Sequence of chain 2.B:
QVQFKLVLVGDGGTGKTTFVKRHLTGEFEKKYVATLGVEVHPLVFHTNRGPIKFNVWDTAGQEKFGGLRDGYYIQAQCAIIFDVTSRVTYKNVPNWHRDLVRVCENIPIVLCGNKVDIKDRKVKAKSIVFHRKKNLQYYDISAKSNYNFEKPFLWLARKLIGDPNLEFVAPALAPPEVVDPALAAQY

This small molecule binds to this protein.
Small molecule (SMILES): Nc1nc2c(ncn2[C@@H]2O[C@H](CO[P](=O)(O)O[P](=O)(O)NP(=O)(O)O)[C@@H](O)[C@H]2O)c(=O)[nH]1

Binding-site contacts:
Ligand atom N3B contacts residue GLY20 of chain 2.B at 3.1 Å (h-bond).
Ligand atom O3G contacts residue LYS23 of chain 2.B at 2.7 Å (salt-bridge).
Ligand atom O1B contacts residue LYS23 of chain 2.B at 2.8 Å (salt-bridge).
Ligand atom C6 contacts residue LYS123 of chain 2.B at 3.3 Å.
Ligand atom O3G contacts residue GLY68 of chain 2.B at 3.0 Å (h-bond).
Ligand atom PB contacts residue GLY20 of chain 2.B at 3.4 Å.
Ligand atom O6 contacts residue ALA151 of chain 2.B at 3.2 Å (h-bond).
Ligand atom O1A contacts residue GLY22 of chain 2.B at 3.0 Å (h-bond).
Ligand atom N7 contacts residue ASN122 of chain 2.B at 3.2 Å (h-bond).
Ligand atom C5' contacts residue GLY20 of chain 2.B at 3.0 Å.
Ligand atom O1B contacts residue GLY20 of chain 2.B at 2.8 Å (h-bond).
Ligand atom O1A contacts residue THR25 of chain 2.B at 2.9 Å (h-bond).
Ligand atom O1B contacts residue GLY22 of chain 2.B at 3.1 Å (h-bond).
Ligand atom O2' contacts residue GLU36 of chain 2.B at 2.9 Å (salt-bridge).
Ligand atom O2B contacts residue MG1 of chain 2.C at 2.8 Å.
Ligand atom N2 contacts residue ASP125 of chain 2.B at 3.2 Å (salt-bridge).
Ligand atom O1G contacts residue THR42 of chain 2.B at 3.0 Å (h-bond).
Ligand atom O2G contacts residue MG1 of chain 2.C at 2.7 Å.
Ligand atom N1 contacts residue LYS152 of chain 2.B at 3.1 Å.
Ligand atom O2A contacts residue LYS38 of chain 2.B at 3.3 Å (salt-bridge).
Ligand atom C8 contacts residue THR25 of chain 2.B at 3.3 Å.
Ligand atom PG contacts residue MG1 of chain 2.C at 2.9 Å.
Ligand atom N1 contacts residue ASP125 of chain 2.B at 2.7 Å (salt-bridge).
Ligand atom O3G contacts residue GLY20 of chain 2.B at 2.9 Å (h-bond).
Ligand atom O4' contacts residue LYS123 of chain 2.B at 3.4 Å (salt-bridge).
Ligand atom O3' contacts residue LYS38 of chain 2.B at 2.9 Å (salt-bridge).
Ligand atom O6 contacts residue LYS152 of chain 2.B at 3.2 Å (salt-bridge).
Ligand atom N3B contacts residue MG1 of chain 2.C at 2.6 Å.
Ligand atom O5' contacts residue GLY20 of chain 2.B at 3.0 Å (h-bond).
Ligand atom O2' contacts residue LYS37 of chain 2.B at 3.2 Å.
Ligand atom O2' contacts residue PHE35 of chain 2.B at 3.1 Å.
Ligand atom O2B contacts residue THR24 of chain 2.B at 2.6 Å (h-bond).
Ligand atom O3G contacts residue GLY19 of chain 2.B at 2.9 Å.
Ligand atom O2G contacts residue THR42 of chain 2.B at 3.2 Å.
Ligand atom O3A contacts residue GLY20 of chain 2.B at 2.6 Å (h-bond).
Ligand atom O1B contacts residue THR21 of chain 2.B at 3.1 Å (h-bond).
Ligand atom O1G contacts residue ALA41 of chain 2.B at 3.3 Å.
Ligand atom O3A contacts residue GLY22 of chain 2.B at 3.2 Å (h-bond).
Ligand atom O6 contacts residue LYS123 of chain 2.B at 3.4 Å.
Ligand atom PB contacts residue MG1 of chain 2.C at 3.2 Å.